The protein below binds the small molecule below.
Small molecule (SMILES): CC(=O)N[C@@H]1[C@@H](O)[C@H](O)[C@@H](CO)O[C@H]1O

Binding-site contacts:
Ligand atom C1 contacts residue SER102 of chain 1.J at 3.2 Å.
Ligand atom C6 contacts residue SER102 of chain 1.J at 4.4 Å.
Ligand atom C7 contacts residue ASN100 of chain 1.J at 3.2 Å.
Ligand atom C5 contacts residue ASN100 of chain 1.J at 3.7 Å.
Ligand atom C2 contacts residue ASN100 of chain 1.J at 2.5 Å.
Ligand atom N2 contacts residue ASN100 of chain 1.J at 2.9 Å (h-bond).
Ligand atom O7 contacts residue ASN100 of chain 1.J at 3.4 Å (h-bond).
Ligand atom C3 contacts residue ASN100 of chain 1.J at 3.8 Å.
Ligand atom O5 contacts residue SER102 of chain 1.J at 3.0 Å (h-bond).
Ligand atom C1 contacts residue ASN100 of chain 1.J at 1.4 Å.
Ligand atom C8 contacts residue ASN100 of chain 1.J at 3.6 Å.
Ligand atom O5 contacts residue ASN100 of chain 1.J at 2.4 Å (h-bond).
Ligand atom C5 contacts residue SER102 of chain 1.J at 4.0 Å.
Ligand atom C4 contacts residue ASN100 of chain 1.J at 4.2 Å.

Sequence of chain 1.J:
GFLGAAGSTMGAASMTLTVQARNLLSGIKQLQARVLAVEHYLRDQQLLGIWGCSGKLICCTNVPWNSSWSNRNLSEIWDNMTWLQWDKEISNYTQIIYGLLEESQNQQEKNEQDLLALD